A protein and the small-molecule ligand that binds it are described below.
Small molecule (SMILES): OC[C@@H]1[C@@H](O)[C@H](O)[C@@H](O)c2nnnn21

Sequence of chain 1.A:
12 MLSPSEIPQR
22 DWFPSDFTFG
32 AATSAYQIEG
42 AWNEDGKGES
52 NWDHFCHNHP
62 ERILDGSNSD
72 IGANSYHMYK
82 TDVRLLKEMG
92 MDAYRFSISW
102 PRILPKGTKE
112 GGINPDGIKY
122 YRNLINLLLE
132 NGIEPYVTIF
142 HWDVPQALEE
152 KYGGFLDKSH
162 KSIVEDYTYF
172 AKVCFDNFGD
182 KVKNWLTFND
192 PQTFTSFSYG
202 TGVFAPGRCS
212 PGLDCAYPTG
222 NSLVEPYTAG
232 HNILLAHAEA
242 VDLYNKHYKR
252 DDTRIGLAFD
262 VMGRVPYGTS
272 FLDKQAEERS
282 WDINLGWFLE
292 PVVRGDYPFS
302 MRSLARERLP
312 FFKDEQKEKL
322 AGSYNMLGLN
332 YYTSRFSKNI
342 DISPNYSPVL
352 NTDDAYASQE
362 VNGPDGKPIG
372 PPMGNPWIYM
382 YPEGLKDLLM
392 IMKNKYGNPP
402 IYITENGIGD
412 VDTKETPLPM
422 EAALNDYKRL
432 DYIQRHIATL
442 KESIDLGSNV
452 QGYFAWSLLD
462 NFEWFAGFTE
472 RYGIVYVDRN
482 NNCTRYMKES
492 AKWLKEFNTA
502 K

Binding-site contacts:
Ligand atom O4 contacts residue GLU464 of chain 1.A at 2.6 Å (salt-bridge).
Ligand atom C1 contacts residue NTZ1 of chain 1.D at 3.1 Å.
Ligand atom N18 contacts residue ASP191 of chain 1.A at 3.6 Å (salt-bridge).
Ligand atom C4 contacts residue GLU464 of chain 1.A at 3.6 Å.
Ligand atom O4 contacts residue TRP457 of chain 1.A at 3.2 Å (h-bond).
Ligand atom C1 contacts residue ASP191 of chain 1.A at 3.3 Å.
Ligand atom C6 contacts residue GLU464 of chain 1.A at 3.4 Å.
Ligand atom O4 contacts residue GLN38 of chain 1.A at 3.0 Å (h-bond).
Ligand atom C2 contacts residue ASP191 of chain 1.A at 3.5 Å.
Ligand atom O6 contacts residue NTZ1 of chain 1.D at 3.1 Å.
Ligand atom N18 contacts residue GLU406 of chain 1.A at 3.6 Å.
Ligand atom N1 contacts residue TYR333 of chain 1.A at 3.4 Å (h-bond).
Ligand atom C3 contacts residue GLU406 of chain 1.A at 3.5 Å.
Ligand atom N18 contacts residue TYR333 of chain 1.A at 3.2 Å.
Ligand atom O2 contacts residue ASP191 of chain 1.A at 3.4 Å (salt-bridge).
Ligand atom C3 contacts residue TRP457 of chain 1.A at 3.7 Å (hydrophobic).
Ligand atom N17 contacts residue TYR333 of chain 1.A at 3.1 Å.
Ligand atom N21 contacts residue ASP191 of chain 1.A at 2.6 Å (salt-bridge).
Ligand atom C6 contacts residue TYR473 of chain 1.A at 3.7 Å (hydrophobic).
Ligand atom C2 contacts residue GLU406 of chain 1.A at 3.2 Å.
Ligand atom O6 contacts residue TRP378 of chain 1.A at 3.7 Å.
Ligand atom O3 contacts residue HIS142 of chain 1.A at 3.0 Å (h-bond).
Ligand atom O2 contacts residue GLU406 of chain 1.A at 2.6 Å (salt-bridge).
Ligand atom O3 contacts residue GLN38 of chain 1.A at 2.8 Å (h-bond).
Ligand atom C2 contacts residue NTZ1 of chain 1.D at 3.5 Å.
Ligand atom N1 contacts residue NTZ1 of chain 1.D at 3.1 Å (h-bond).
Ligand atom O4 contacts residue TRP465 of chain 1.A at 3.7 Å.
Ligand atom C1 contacts residue GLU406 of chain 1.A at 2.8 Å.
Ligand atom N17 contacts residue GLU406 of chain 1.A at 3.6 Å.
Ligand atom C5 contacts residue TYR333 of chain 1.A at 3.3 Å (hydrophobic).
Ligand atom O3 contacts residue TRP465 of chain 1.A at 3.0 Å (h-bond).
Ligand atom N21 contacts residue NTZ1 of chain 1.D at 3.1 Å (h-bond).
Ligand atom O2 contacts residue HIS142 of chain 1.A at 3.0 Å (h-bond).
Ligand atom N18 contacts residue NTZ1 of chain 1.D at 3.1 Å (h-bond).
Ligand atom O2 contacts residue ASN190 of chain 1.A at 2.8 Å (h-bond).
Ligand atom N1 contacts residue GLU406 of chain 1.A at 3.2 Å (salt-bridge).
Ligand atom C5 contacts residue GLU406 of chain 1.A at 3.5 Å.
Ligand atom N21 contacts residue GLU406 of chain 1.A at 3.4 Å (salt-bridge).
Ligand atom N17 contacts residue NTZ1 of chain 1.D at 3.3 Å (h-bond).
Ligand atom O6 contacts residue GLU464 of chain 1.A at 2.6 Å (salt-bridge).